This protein binds this small molecule.
Small molecule (SMILES): Nc1ccccn1

Binding-site contacts:
Ligand atom N contacts residue ALA60 of chain 1.A at 3.7 Å.
Ligand atom C2 contacts residue GLN113 of chain 1.A at 3.8 Å.
Ligand atom C2 contacts residue ASP114 of chain 1.A at 3.7 Å.
Ligand atom C4 contacts residue HVK1 of chain 1.G at 3.8 Å.
Ligand atom N1 contacts residue ASP114 of chain 1.A at 3.7 Å.
Ligand atom C3 contacts residue HVK1 of chain 1.G at 3.5 Å.
Ligand atom N contacts residue MET116 of chain 1.A at 3.9 Å.
Ligand atom N contacts residue ASP114 of chain 1.A at 2.8 Å (salt-bridge).
Ligand atom N contacts residue ILE92 of chain 1.A at 4.1 Å.
Ligand atom N contacts residue LEU164 of chain 1.A at 3.9 Å.
Ligand atom C3 contacts residue ALA60 of chain 1.A at 3.9 Å (hydrophobic).
Ligand atom C3 contacts residue GLN113 of chain 1.A at 3.7 Å.
Ligand atom C5 contacts residue ALA60 of chain 1.A at 4.2 Å (hydrophobic).
Ligand atom N1 contacts residue ALA60 of chain 1.A at 3.2 Å.
Ligand atom C2 contacts residue MET116 of chain 1.A at 4.0 Å (hydrophobic).
Ligand atom C4 contacts residue ALA60 of chain 1.A at 4.3 Å (hydrophobic).
Ligand atom C5 contacts residue ILE39 of chain 1.A at 4.4 Å (hydrophobic).
Ligand atom C6 contacts residue ILE39 of chain 1.A at 4.5 Å (hydrophobic).
Ligand atom C5 contacts residue VAL47 of chain 1.A at 4.4 Å (hydrophobic).
Ligand atom N1 contacts residue MET116 of chain 1.A at 3.0 Å (h-bond).
Ligand atom N1 contacts residue LEU115 of chain 1.A at 3.9 Å.
Ligand atom C3 contacts residue LEU164 of chain 1.A at 4.0 Å (hydrophobic).
Ligand atom C6 contacts residue MET116 of chain 1.A at 3.1 Å (hydrophobic).
Ligand atom N contacts residue GLN113 of chain 1.A at 3.1 Å (h-bond).
Ligand atom C2 contacts residue LEU164 of chain 1.A at 4.0 Å (hydrophobic).
Ligand atom C2 contacts residue ALA60 of chain 1.A at 3.4 Å (hydrophobic).
Ligand atom C6 contacts residue LEU115 of chain 1.A at 4.0 Å (hydrophobic).
Ligand atom C5 contacts residue MET116 of chain 1.A at 4.0 Å (hydrophobic).
Ligand atom C2 contacts residue HVK1 of chain 1.G at 4.4 Å.
Ligand atom C6 contacts residue ALA60 of chain 1.A at 3.6 Å (hydrophobic).
Ligand atom C4 contacts residue VAL47 of chain 1.A at 4.3 Å (hydrophobic).

Sequence of chain 1.A:
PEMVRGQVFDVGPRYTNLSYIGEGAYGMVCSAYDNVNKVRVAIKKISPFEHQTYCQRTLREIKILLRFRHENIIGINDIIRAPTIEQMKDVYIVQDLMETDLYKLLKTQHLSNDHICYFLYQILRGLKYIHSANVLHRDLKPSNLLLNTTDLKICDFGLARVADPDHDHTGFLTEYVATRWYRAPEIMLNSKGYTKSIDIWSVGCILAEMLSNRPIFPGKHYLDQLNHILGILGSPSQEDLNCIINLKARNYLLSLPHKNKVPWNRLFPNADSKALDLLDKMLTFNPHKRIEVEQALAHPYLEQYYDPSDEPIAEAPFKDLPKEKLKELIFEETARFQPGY